Binding-site contacts:
Ligand atom C16 contacts residue IMP1 of chain 2.G at 3.2 Å.
Ligand atom C7 contacts residue SER275 of chain 2.B at 3.3 Å.
Ligand atom C17 contacts residue IMP1 of chain 2.G at 3.6 Å.
Ligand atom C1 contacts residue THR333 of chain 2.B at 3.8 Å.
Ligand atom O4 contacts residue IMP1 of chain 2.G at 3.1 Å (h-bond).
Ligand atom C7 contacts residue IMP1 of chain 2.G at 3.5 Å.
Ligand atom C10 contacts residue GLY324 of chain 2.B at 3.6 Å.
Ligand atom C9 contacts residue MET414 of chain 2.B at 3.8 Å (hydrophobic).
Ligand atom C3 contacts residue GLY415 of chain 2.B at 3.7 Å.
Ligand atom C10 contacts residue ASN303 of chain 2.B at 3.7 Å.
Ligand atom C17 contacts residue GLY415 of chain 2.B at 3.5 Å.
Ligand atom O4 contacts residue SER276 of chain 2.B at 3.8 Å.
Ligand atom C6 contacts residue SER276 of chain 2.B at 3.4 Å.
Ligand atom O2 contacts residue GLY324 of chain 2.B at 3.6 Å.
Ligand atom C8 contacts residue ASP274 of chain 2.B at 3.5 Å.
Ligand atom C4 contacts residue GLN441 of chain 2.B at 3.6 Å.
Ligand atom C1 contacts residue GLY326 of chain 2.B at 3.6 Å.
Ligand atom C2 contacts residue GLY415 of chain 2.B at 3.7 Å.
Ligand atom O4 contacts residue GLN441 of chain 2.B at 3.2 Å (h-bond).
Ligand atom O5 contacts residue SER276 of chain 2.B at 2.8 Å (h-bond).
Ligand atom C8 contacts residue SER275 of chain 2.B at 3.7 Å.
Ligand atom O5 contacts residue GLN441 of chain 2.B at 3.0 Å (h-bond).
Ligand atom O2 contacts residue GLY326 of chain 2.B at 3.4 Å (h-bond).
Ligand atom C15 contacts residue IMP1 of chain 2.G at 3.2 Å.
Ligand atom C15 contacts residue SER276 of chain 2.B at 3.5 Å.
Ligand atom C9 contacts residue GLY415 of chain 2.B at 3.7 Å.
Ligand atom C1 contacts residue IMP1 of chain 2.G at 3.4 Å.
Ligand atom O1 contacts residue IMP1 of chain 2.G at 3.4 Å.
Ligand atom C16 contacts residue SER276 of chain 2.B at 3.4 Å.
Ligand atom C7 contacts residue ASN303 of chain 2.B at 3.7 Å.
Ligand atom C11 contacts residue SER276 of chain 2.B at 3.6 Å.
Ligand atom O6 contacts residue SER275 of chain 2.B at 3.7 Å.
Ligand atom O4 contacts residue THR333 of chain 2.B at 2.8 Å (h-bond).
Ligand atom O1 contacts residue GLY326 of chain 2.B at 3.1 Å (h-bond).
Ligand atom C11 contacts residue IMP1 of chain 2.G at 3.7 Å.
Ligand atom O6 contacts residue SER276 of chain 2.B at 2.9 Å (h-bond).
Ligand atom C14 contacts residue IMP1 of chain 2.G at 3.7 Å.
Ligand atom O2 contacts residue MET325 of chain 2.B at 3.5 Å.
Ligand atom C7 contacts residue ASP274 of chain 2.B at 3.6 Å.
Ligand atom O1 contacts residue THR333 of chain 2.B at 2.9 Å (h-bond).

This small molecule binds to this protein.
Small molecule (SMILES): COc1c(C)c2c(c(O)c1C/C=C(\C)CCC(=O)O)C(=O)OC2

Sequence of chain 2.B:
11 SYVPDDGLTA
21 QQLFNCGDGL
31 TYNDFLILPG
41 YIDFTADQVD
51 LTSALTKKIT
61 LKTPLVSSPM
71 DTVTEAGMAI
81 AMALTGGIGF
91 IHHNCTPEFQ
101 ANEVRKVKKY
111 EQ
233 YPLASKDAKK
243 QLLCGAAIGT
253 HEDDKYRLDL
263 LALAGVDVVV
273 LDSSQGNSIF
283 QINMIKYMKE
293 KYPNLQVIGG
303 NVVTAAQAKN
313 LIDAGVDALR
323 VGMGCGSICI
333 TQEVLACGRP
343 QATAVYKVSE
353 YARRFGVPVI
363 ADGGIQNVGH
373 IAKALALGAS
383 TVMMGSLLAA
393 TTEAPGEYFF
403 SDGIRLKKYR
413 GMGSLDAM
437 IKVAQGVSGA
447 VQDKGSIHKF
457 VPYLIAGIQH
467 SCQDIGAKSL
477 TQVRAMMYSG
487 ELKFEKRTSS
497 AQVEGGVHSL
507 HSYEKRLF